Binding-site contacts:
Ligand atom O6 contacts residue PRO260 of chain 3.C at 4.1 Å.
Ligand atom C2 contacts residue ASN415 of chain 3.C at 2.4 Å.
Ligand atom C7 contacts residue ASN231 of chain 3.C at 4.2 Å.
Ligand atom C7 contacts residue ASN415 of chain 3.C at 4.0 Å.
Ligand atom N2 contacts residue ASN231 of chain 3.C at 4.5 Å.
Ligand atom C5 contacts residue PRO260 of chain 3.C at 4.3 Å (hydrophobic).
Ligand atom O5 contacts residue ASN415 of chain 3.C at 2.4 Å (h-bond).
Ligand atom O7 contacts residue LYS221 of chain 3.C at 4.1 Å.
Ligand atom C1 contacts residue PRO260 of chain 3.C at 4.0 Å (hydrophobic).
Ligand atom O5 contacts residue PRO260 of chain 3.C at 3.5 Å.
Ligand atom C8 contacts residue LYS221 of chain 3.C at 4.2 Å.
Ligand atom C4 contacts residue ASN415 of chain 3.C at 4.2 Å.
Ligand atom O6 contacts residue LEU234 of chain 3.C at 3.9 Å.
Ligand atom C8 contacts residue ASN231 of chain 3.C at 3.2 Å.
Ligand atom C1 contacts residue ASN415 of chain 3.C at 1.4 Å.
Ligand atom C3 contacts residue ASN415 of chain 3.C at 3.8 Å.
Ligand atom C8 contacts residue NAG1 of chain 3.N at 3.2 Å.
Ligand atom N2 contacts residue ASN415 of chain 3.C at 2.8 Å (h-bond).
Ligand atom C5 contacts residue ASN415 of chain 3.C at 3.7 Å.
Ligand atom C8 contacts residue ASN415 of chain 3.C at 4.4 Å.
Ligand atom C6 contacts residue PRO260 of chain 3.C at 4.2 Å (hydrophobic).

Sequence of chain 3.C:
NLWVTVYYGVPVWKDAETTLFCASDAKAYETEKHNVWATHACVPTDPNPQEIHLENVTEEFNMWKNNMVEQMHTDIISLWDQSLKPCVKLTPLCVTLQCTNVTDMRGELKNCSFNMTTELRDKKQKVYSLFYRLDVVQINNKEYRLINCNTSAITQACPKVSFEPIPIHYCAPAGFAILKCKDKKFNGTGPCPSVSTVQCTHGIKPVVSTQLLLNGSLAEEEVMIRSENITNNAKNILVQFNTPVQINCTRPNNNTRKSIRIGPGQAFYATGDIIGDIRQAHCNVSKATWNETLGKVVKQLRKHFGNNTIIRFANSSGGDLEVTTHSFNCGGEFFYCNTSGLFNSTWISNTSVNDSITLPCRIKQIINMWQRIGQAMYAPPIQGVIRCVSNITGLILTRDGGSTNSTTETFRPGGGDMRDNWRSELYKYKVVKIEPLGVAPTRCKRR

The small molecule below binds the protein below.
Small molecule (SMILES): CC(=O)N[C@H]1[C@H](O[C@H]2[C@H](O)[C@@H](NC(C)=O)CO[C@@H]2CO)O[C@H](CO)[C@@H](O)[C@@H]1O